This small molecule binds to this protein.
Small molecule (SMILES): C[C@@H]1O[C@@H](Oc2ccc([N+](=O)[O-])cc2)[C@@H](O)[C@H](O)[C@@H]1O

Binding-site contacts:
Ligand atom O3' contacts residue GLY241 of chain 1.A at 3.4 Å.
Ligand atom O3 contacts residue GLU39 of chain 1.A at 2.7 Å (salt-bridge).
Ligand atom O2' contacts residue ALA276 of chain 1.A at 4.2 Å.
Ligand atom C4 contacts residue HIS18 of chain 1.A at 3.3 Å.
Ligand atom C4 contacts residue TYR131 of chain 1.A at 4.1 Å (hydrophobic).
Ligand atom C3 contacts residue TRP40 of chain 1.A at 3.8 Å (hydrophobic).
Ligand atom O3 contacts residue HIS87 of chain 1.A at 3.1 Å (h-bond).
Ligand atom C3' contacts residue TYR37 of chain 1.A at 4.0 Å (hydrophobic).
Ligand atom C2' contacts residue TRP283 of chain 1.A at 4.1 Å (hydrophobic).
Ligand atom C3 contacts residue TRP283 of chain 1.A at 4.2 Å (hydrophobic).
Ligand atom O3 contacts residue TRP40 of chain 1.A at 3.1 Å (h-bond).
Ligand atom O2' contacts residue ARG229 of chain 1.A at 4.0 Å.
Ligand atom C2 contacts residue HIS88 of chain 1.A at 3.5 Å.
Ligand atom C4' contacts residue ARG229 of chain 1.A at 3.8 Å.
Ligand atom O2 contacts residue HIS88 of chain 1.A at 2.9 Å (h-bond).
Ligand atom C6 contacts residue HIS18 of chain 1.A at 3.8 Å.
Ligand atom O4 contacts residue TYR131 of chain 1.A at 3.0 Å (h-bond).
Ligand atom O2 contacts residue TRP40 of chain 1.A at 2.8 Å (h-bond).
Ligand atom C2' contacts residue TYR37 of chain 1.A at 3.7 Å (hydrophobic).
Ligand atom C5' contacts residue ARG229 of chain 1.A at 3.3 Å.
Ligand atom C4 contacts residue GLU39 of chain 1.A at 4.0 Å.
Ligand atom C2 contacts residue TYR131 of chain 1.A at 3.9 Å (hydrophobic).
Ligand atom C2 contacts residue TRP40 of chain 1.A at 3.8 Å (hydrophobic).
Ligand atom O3' contacts residue ASP242 of chain 1.A at 4.1 Å.
Ligand atom O2' contacts residue GLY241 of chain 1.A at 4.0 Å.
Ligand atom N1' contacts residue ARG229 of chain 1.A at 3.6 Å (salt-bridge).
Ligand atom C2 contacts residue HIS87 of chain 1.A at 4.0 Å.
Ligand atom C6 contacts residue TRP283 of chain 1.A at 3.8 Å (hydrophobic).
Ligand atom O4 contacts residue HIS18 of chain 1.A at 2.8 Å (h-bond).
Ligand atom C3 contacts residue GLU39 of chain 1.A at 3.5 Å.
Ligand atom N1' contacts residue GLY241 of chain 1.A at 4.0 Å.
Ligand atom C3 contacts residue HIS87 of chain 1.A at 3.8 Å.
Ligand atom O1 contacts residue TYR37 of chain 1.A at 4.2 Å.
Ligand atom O4 contacts residue HIS87 of chain 1.A at 3.0 Å (h-bond).
Ligand atom C4 contacts residue TRP283 of chain 1.A at 3.8 Å (hydrophobic).
Ligand atom O3' contacts residue ARG229 of chain 1.A at 3.7 Å.
Ligand atom O5 contacts residue TYR131 of chain 1.A at 4.0 Å.
Ligand atom C5 contacts residue TRP283 of chain 1.A at 3.8 Å (hydrophobic).
Ligand atom C4 contacts residue HIS87 of chain 1.A at 3.9 Å.
Ligand atom C3' contacts residue TRP283 of chain 1.A at 4.2 Å (hydrophobic).

Sequence of chain 1.A:
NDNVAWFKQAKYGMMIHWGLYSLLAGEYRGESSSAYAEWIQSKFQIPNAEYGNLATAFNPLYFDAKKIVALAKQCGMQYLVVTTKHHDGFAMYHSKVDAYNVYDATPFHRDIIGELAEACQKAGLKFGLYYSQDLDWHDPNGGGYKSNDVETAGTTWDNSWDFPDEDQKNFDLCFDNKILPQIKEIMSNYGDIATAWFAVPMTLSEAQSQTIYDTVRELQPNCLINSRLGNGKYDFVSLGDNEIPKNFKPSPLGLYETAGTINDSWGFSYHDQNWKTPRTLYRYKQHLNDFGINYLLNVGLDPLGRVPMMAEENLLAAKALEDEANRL